The protein below binds the small molecule below.
Small molecule (SMILES): CC(=O)N[C@@H]1[C@@H](O)[C@H](O)[C@@H](CO)O[C@H]1O

Sequence of chain 1.A:
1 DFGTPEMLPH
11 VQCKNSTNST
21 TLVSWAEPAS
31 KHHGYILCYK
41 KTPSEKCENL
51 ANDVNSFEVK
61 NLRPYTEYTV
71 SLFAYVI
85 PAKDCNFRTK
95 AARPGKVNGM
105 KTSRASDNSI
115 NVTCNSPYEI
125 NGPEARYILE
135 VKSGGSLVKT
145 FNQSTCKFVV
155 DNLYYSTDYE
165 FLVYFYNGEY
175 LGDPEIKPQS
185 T

Sequence of chain 2.A:
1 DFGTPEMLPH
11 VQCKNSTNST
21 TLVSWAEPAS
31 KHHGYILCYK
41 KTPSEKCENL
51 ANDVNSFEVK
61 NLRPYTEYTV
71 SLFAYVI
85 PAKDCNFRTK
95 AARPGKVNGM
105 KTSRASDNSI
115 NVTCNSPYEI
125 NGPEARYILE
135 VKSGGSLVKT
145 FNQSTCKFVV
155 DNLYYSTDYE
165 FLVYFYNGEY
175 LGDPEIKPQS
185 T

Binding-site contacts:
Ligand atom C3 contacts residue ASN18 of chain 1.A at 3.7 Å.
Ligand atom N2 contacts residue ALA96 of chain 2.A at 4.0 Å.
Ligand atom N2 contacts residue ASN18 of chain 1.A at 3.0 Å (h-bond).
Ligand atom C1 contacts residue ASN18 of chain 1.A at 1.4 Å.
Ligand atom C8 contacts residue ALA96 of chain 2.A at 3.7 Å (hydrophobic).
Ligand atom C5 contacts residue ASN18 of chain 1.A at 3.6 Å.
Ligand atom O7 contacts residue ASN18 of chain 1.A at 4.1 Å.
Ligand atom C2 contacts residue ASN18 of chain 1.A at 2.4 Å.
Ligand atom C7 contacts residue ASN18 of chain 1.A at 3.9 Å.
Ligand atom C4 contacts residue ASN18 of chain 1.A at 4.2 Å.
Ligand atom O7 contacts residue ARG97 of chain 2.A at 3.1 Å (salt-bridge).
Ligand atom C8 contacts residue ARG97 of chain 2.A at 3.8 Å.
Ligand atom O7 contacts residue ALA96 of chain 2.A at 3.5 Å.
Ligand atom C7 contacts residue ARG97 of chain 2.A at 3.7 Å.
Ligand atom O5 contacts residue ASN18 of chain 1.A at 2.3 Å (h-bond).
Ligand atom C7 contacts residue ALA96 of chain 2.A at 3.5 Å (hydrophobic).